Binding-site contacts:
Ligand atom O11 contacts residue ASN42 of chain 1.A at 2.6 Å (h-bond).
Ligand atom C6 contacts residue GLY45 of chain 1.A at 3.9 Å.
Ligand atom F3 contacts residue PHE101 of chain 1.A at 3.3 Å.
Ligand atom C12 contacts residue ASN42 of chain 1.A at 3.8 Å.
Ligand atom O11 contacts residue MET232 of chain 1.A at 3.7 Å.
Ligand atom C12 contacts residue MET232 of chain 1.A at 3.8 Å (hydrophobic).
Ligand atom C5 contacts residue LEU44 of chain 1.A at 3.6 Å (hydrophobic).
Ligand atom C4 contacts residue MET82 of chain 1.A at 4.0 Å (hydrophobic).
Ligand atom F1 contacts residue LEU210 of chain 1.A at 3.4 Å.
Ligand atom O2 contacts residue LEU44 of chain 1.A at 3.8 Å.
Ligand atom C7 contacts residue PHE101 of chain 1.A at 3.9 Å (hydrophobic).
Ligand atom O11 contacts residue LEU41 of chain 1.A at 3.2 Å (h-bond).
Ligand atom C5 contacts residue MET82 of chain 1.A at 3.9 Å (hydrophobic).
Ligand atom F3 contacts residue MET86 of chain 1.A at 3.5 Å.
Ligand atom O1 contacts residue MET82 of chain 1.A at 3.0 Å (h-bond).
Ligand atom C12 contacts residue ALA214 of chain 1.A at 3.8 Å (hydrophobic).
Ligand atom O1 contacts residue ARG89 of chain 1.A at 3.8 Å.
Ligand atom O2 contacts residue ARG89 of chain 1.A at 3.1 Å (salt-bridge).
Ligand atom F2 contacts residue MET82 of chain 1.A at 3.2 Å.
Ligand atom C3 contacts residue MET82 of chain 1.A at 3.9 Å (hydrophobic).
Ligand atom O2 contacts residue PHE101 of chain 1.A at 3.6 Å.
Ligand atom C2 contacts residue MET82 of chain 1.A at 3.8 Å (hydrophobic).
Ligand atom N1 contacts residue GLN48 of chain 1.A at 3.2 Å (h-bond).
Ligand atom C4 contacts residue PHE101 of chain 1.A at 3.7 Å (hydrophobic).
Ligand atom O2 contacts residue GLN48 of chain 1.A at 2.4 Å (h-bond).
Ligand atom C11 contacts residue ASN42 of chain 1.A at 3.5 Å.
Ligand atom F2 contacts residue VAL83 of chain 1.A at 3.2 Å.
Ligand atom C3 contacts residue PHE101 of chain 1.A at 3.9 Å (hydrophobic).
Ligand atom C4 contacts residue GLN48 of chain 1.A at 3.6 Å.
Ligand atom N1 contacts residue ARG89 of chain 1.A at 4.0 Å.
Ligand atom O10 contacts residue MET79 of chain 1.A at 3.9 Å.
Ligand atom C6 contacts residue LEU41 of chain 1.A at 3.3 Å (hydrophobic).
Ligand atom F1 contacts residue MET124 of chain 1.A at 3.7 Å.
Ligand atom N9 contacts residue LEU41 of chain 1.A at 3.4 Å (h-bond).
Ligand atom C5 contacts residue GLN48 of chain 1.A at 3.4 Å.
Ligand atom O1 contacts residue MET86 of chain 1.A at 3.1 Å.
Ligand atom F3 contacts residue MET124 of chain 1.A at 3.8 Å.
Ligand atom C13 contacts residue ASN42 of chain 1.A at 3.7 Å.
Ligand atom C1 contacts residue LEU41 of chain 1.A at 3.8 Å (hydrophobic).
Ligand atom N1 contacts residue PHE101 of chain 1.A at 3.9 Å.

Sequence of chain 1.A:
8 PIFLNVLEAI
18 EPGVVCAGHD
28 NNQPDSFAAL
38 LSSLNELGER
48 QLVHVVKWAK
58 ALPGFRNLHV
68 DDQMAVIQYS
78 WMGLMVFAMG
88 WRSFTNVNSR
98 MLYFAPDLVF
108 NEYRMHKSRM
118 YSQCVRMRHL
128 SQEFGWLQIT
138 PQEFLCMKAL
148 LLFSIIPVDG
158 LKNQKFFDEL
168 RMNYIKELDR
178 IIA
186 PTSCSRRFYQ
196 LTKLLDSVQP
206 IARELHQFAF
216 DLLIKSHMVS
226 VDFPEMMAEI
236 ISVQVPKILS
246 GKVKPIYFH

This protein binds this small molecule.
Small molecule (SMILES): CC(C)(O)C(=O)Nc1ccc([N+](=O)[O-])c(C(F)(F)F)c1